Sequence of chain 2.A:
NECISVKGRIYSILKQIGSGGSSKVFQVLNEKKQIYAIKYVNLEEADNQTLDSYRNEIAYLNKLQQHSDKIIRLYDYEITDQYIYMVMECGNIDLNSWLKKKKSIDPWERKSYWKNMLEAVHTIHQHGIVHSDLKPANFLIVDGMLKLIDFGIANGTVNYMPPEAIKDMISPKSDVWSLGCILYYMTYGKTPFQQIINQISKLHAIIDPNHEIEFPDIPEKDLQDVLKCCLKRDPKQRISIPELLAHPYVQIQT

A small-molecule ligand and the protein it binds are described below.
Small molecule (SMILES): CCc1cccc(CC)c1NC(=O)c1nn(C)c2c1CCc1cnc(Nc3ccc(C(=O)NC4CCN(C)CC4)cc3OC(F)(F)F)nc1-2

Binding-site contacts:
Ligand atom F37 contacts residue LYS18 of chain 2.A at 3.5 Å.
Ligand atom O25 contacts residue ILE20 of chain 2.A at 3.4 Å.
Ligand atom F39 contacts residue CYS93 of chain 2.A at 3.0 Å.
Ligand atom C11 contacts residue ILE20 of chain 2.A at 3.4 Å (hydrophobic).
Ligand atom C14 contacts residue GLY94 of chain 2.A at 3.5 Å.
Ligand atom C23 contacts residue ASP97 of chain 2.A at 3.8 Å.
Ligand atom N15 contacts residue CYS93 of chain 2.A at 3.4 Å.
Ligand atom F38 contacts residue GLY94 of chain 2.A at 3.1 Å.
Ligand atom N15 contacts residue GLU92 of chain 2.A at 3.8 Å.
Ligand atom C16 contacts residue LEU143 of chain 2.A at 3.5 Å (hydrophobic).
Ligand atom C49 contacts residue GLY23 of chain 2.A at 3.7 Å.
Ligand atom C14 contacts residue CYS93 of chain 2.A at 3.7 Å (hydrophobic).
Ligand atom C36 contacts residue GLY94 of chain 2.A at 3.4 Å.
Ligand atom C46 contacts residue ILE152 of chain 2.A at 3.5 Å (hydrophobic).
Ligand atom C49 contacts residue SER26 of chain 2.A at 3.3 Å.
Ligand atom C24 contacts residue ILE96 of chain 2.A at 3.5 Å (hydrophobic).
Ligand atom N17 contacts residue LEU143 of chain 2.A at 3.7 Å.
Ligand atom C14 contacts residue GLU92 of chain 2.A at 3.0 Å.
Ligand atom N18 contacts residue GLY94 of chain 2.A at 3.1 Å (h-bond).
Ligand atom C24 contacts residue ASP97 of chain 2.A at 3.7 Å.
Ligand atom O25 contacts residue GLY94 of chain 2.A at 3.5 Å (h-bond).
Ligand atom F38 contacts residue ASN95 of chain 2.A at 2.7 Å.
Ligand atom C47 contacts residue ASN141 of chain 2.A at 3.0 Å.
Ligand atom C7 contacts residue VAL28 of chain 2.A at 3.8 Å (hydrophobic).
Ligand atom C21 contacts residue ILE20 of chain 2.A at 3.7 Å (hydrophobic).
Ligand atom C47 contacts residue ASP153 of chain 2.A at 2.9 Å.
Ligand atom C34 contacts residue SER100 of chain 2.A at 3.2 Å.
Ligand atom F39 contacts residue GLN30 of chain 2.A at 2.6 Å.
Ligand atom C16 contacts residue GLY94 of chain 2.A at 3.6 Å.
Ligand atom C14 contacts residue ALA40 of chain 2.A at 3.6 Å (hydrophobic).
Ligand atom F39 contacts residue GLY94 of chain 2.A at 3.1 Å.
Ligand atom F37 contacts residue GLN30 of chain 2.A at 3.7 Å.
Ligand atom C14 contacts residue LEU143 of chain 2.A at 3.6 Å (hydrophobic).
Ligand atom N15 contacts residue GLY94 of chain 2.A at 2.7 Å (h-bond).
Ligand atom C41 contacts residue LYS42 of chain 2.A at 3.7 Å.
Ligand atom C23 contacts residue ILE96 of chain 2.A at 3.6 Å (hydrophobic).
Ligand atom C2 contacts residue ILE75 of chain 2.A at 3.4 Å (hydrophobic).
Ligand atom N15 contacts residue LEU143 of chain 2.A at 3.8 Å.
Ligand atom C36 contacts residue GLN30 of chain 2.A at 3.7 Å.
Ligand atom O10 contacts residue LYS42 of chain 2.A at 3.0 Å.